Binding-site contacts:
Ligand atom C1 contacts residue TYR89 of chain 1.E at 3.8 Å (hydrophobic).
Ligand atom S1 contacts residue ARG104 of chain 1.A at 3.9 Å.
Ligand atom C7 contacts residue TRP53 of chain 1.A at 3.5 Å (hydrophobic).
Ligand atom CL3 contacts residue ARG104 of chain 1.A at 3.5 Å.
Ligand atom C15 contacts residue ARG55 of chain 1.A at 3.4 Å.
Ligand atom C13 contacts residue ARG55 of chain 1.A at 3.7 Å.
Ligand atom CL3 contacts residue TYR113 of chain 1.A at 3.5 Å.
Ligand atom C11 contacts residue ARG55 of chain 1.A at 3.8 Å.
Ligand atom C9 contacts residue TYR89 of chain 1.E at 3.6 Å (hydrophobic).
Ligand atom CL1 contacts residue LEU112 of chain 1.A at 3.0 Å.
Ligand atom C10 contacts residue ARG55 of chain 1.A at 3.7 Å.
Ligand atom C17 contacts residue TRP143 of chain 1.E at 3.4 Å (hydrophobic).
Ligand atom C12 contacts residue ARG55 of chain 1.A at 3.6 Å.
Ligand atom C19 contacts residue TRP143 of chain 1.E at 3.1 Å (hydrophobic).
Ligand atom C9 contacts residue TYR185 of chain 1.E at 3.2 Å (hydrophobic).
Ligand atom CL3 contacts residue VAL114 of chain 1.A at 3.7 Å.
Ligand atom O2 contacts residue TYR192 of chain 1.E at 3.8 Å.
Ligand atom O1 contacts residue ARG55 of chain 1.A at 3.2 Å (salt-bridge).
Ligand atom C14 contacts residue CYS187 of chain 1.E at 3.8 Å (hydrophobic).
Ligand atom C8 contacts residue TRP53 of chain 1.A at 3.6 Å (hydrophobic).
Ligand atom C14 contacts residue ARG55 of chain 1.A at 3.4 Å.
Ligand atom N3 contacts residue VAL114 of chain 1.A at 3.6 Å.
Ligand atom CL2 contacts residue SER186 of chain 1.E at 3.4 Å.
Ligand atom C3 contacts residue TYR185 of chain 1.E at 3.5 Å (hydrophobic).
Ligand atom CL2 contacts residue ARG55 of chain 1.A at 3.7 Å.
Ligand atom N3 contacts residue THR144 of chain 1.E at 3.8 Å.
Ligand atom O1 contacts residue TRP53 of chain 1.A at 3.6 Å.
Ligand atom C15 contacts residue TYR185 of chain 1.E at 3.7 Å (hydrophobic).
Ligand atom C8 contacts residue TYR185 of chain 1.E at 3.4 Å (hydrophobic).
Ligand atom C16 contacts residue TRP143 of chain 1.E at 3.3 Å (hydrophobic).
Ligand atom CL2 contacts residue CYS187 of chain 1.E at 3.5 Å.
Ligand atom C1 contacts residue TRP143 of chain 1.E at 3.3 Å (hydrophobic).
Ligand atom S1 contacts residue LEU112 of chain 1.A at 3.6 Å.
Ligand atom C18 contacts residue VAL114 of chain 1.A at 3.6 Å (hydrophobic).
Ligand atom C16 contacts residue TYR192 of chain 1.E at 3.6 Å (hydrophobic).
Ligand atom C2 contacts residue TYR185 of chain 1.E at 3.5 Å (hydrophobic).
Ligand atom C9 contacts residue TRP143 of chain 1.E at 3.6 Å (hydrophobic).
Ligand atom C8 contacts residue TRP143 of chain 1.E at 3.2 Å (hydrophobic).
Ligand atom C1 contacts residue TYR192 of chain 1.E at 3.4 Å (hydrophobic).
Ligand atom CL3 contacts residue LEU112 of chain 1.A at 2.4 Å.

A protein and the small-molecule ligand that binds it are described below.
Small molecule (SMILES): Cc1cccn2c(=O)c(-c3cc(Cl)cc(Cl)c3)c([O-])[n+](Cc3cnc(Cl)s3)c12

Sequence of chain 1.E:
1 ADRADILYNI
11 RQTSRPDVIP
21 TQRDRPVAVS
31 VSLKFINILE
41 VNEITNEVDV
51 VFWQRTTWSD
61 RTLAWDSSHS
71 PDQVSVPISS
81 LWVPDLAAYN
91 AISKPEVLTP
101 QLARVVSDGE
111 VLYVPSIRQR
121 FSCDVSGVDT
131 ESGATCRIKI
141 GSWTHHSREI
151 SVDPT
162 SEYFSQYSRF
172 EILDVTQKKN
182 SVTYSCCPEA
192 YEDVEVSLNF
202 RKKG

Sequence of chain 1.A:
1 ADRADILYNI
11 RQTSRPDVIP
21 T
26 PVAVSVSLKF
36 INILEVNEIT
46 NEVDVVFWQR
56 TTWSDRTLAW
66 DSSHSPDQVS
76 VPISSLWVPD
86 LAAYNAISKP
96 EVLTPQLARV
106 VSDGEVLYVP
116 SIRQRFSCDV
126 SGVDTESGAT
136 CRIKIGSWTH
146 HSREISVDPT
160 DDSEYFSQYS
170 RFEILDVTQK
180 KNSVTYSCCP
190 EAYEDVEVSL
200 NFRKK